Binding-site contacts:
Ligand atom C4 contacts residue SER178 of chain 1.A at 3.8 Å.
Ligand atom O2 contacts residue ASP179 of chain 1.A at 4.4 Å.
Ligand atom C5 contacts residue SER178 of chain 1.A at 4.2 Å.
Ligand atom C6 contacts residue LYS182 of chain 1.A at 4.5 Å.
Ligand atom O8 contacts residue LYS182 of chain 1.A at 3.7 Å.
Ligand atom C6 contacts residue THR177 of chain 1.A at 3.3 Å.
Ligand atom N3 contacts residue LYS182 of chain 2.B at 4.0 Å.
Ligand atom N3 contacts residue THR177 of chain 1.A at 4.1 Å.
Ligand atom C5 contacts residue ALA176 of chain 1.A at 3.7 Å (hydrophobic).
Ligand atom C5 contacts residue THR177 of chain 1.A at 3.1 Å.
Ligand atom C2 contacts residue ASP179 of chain 1.A at 4.5 Å.
Ligand atom C2 contacts residue THR177 of chain 1.A at 4.2 Å.
Ligand atom O8 contacts residue ALA176 of chain 1.A at 4.3 Å.
Ligand atom O8 contacts residue THR177 of chain 1.A at 3.6 Å.
Ligand atom O4 contacts residue THR177 of chain 1.A at 4.0 Å.
Ligand atom N1 contacts residue SO41 of chain 2.N at 3.7 Å.
Ligand atom O2 contacts residue LYS182 of chain 2.B at 3.0 Å.
Ligand atom N1 contacts residue THR177 of chain 1.A at 3.8 Å.
Ligand atom O4 contacts residue SER178 of chain 1.A at 3.5 Å (h-bond).
Ligand atom N3 contacts residue SER178 of chain 1.A at 4.4 Å.
Ligand atom C6 contacts residue SO41 of chain 2.N at 4.2 Å.
Ligand atom O8 contacts residue SO41 of chain 2.N at 3.7 Å.
Ligand atom C4 contacts residue THR177 of chain 1.A at 3.6 Å.
Ligand atom C2 contacts residue LYS182 of chain 2.B at 3.8 Å.

Sequence of chain 1.A:
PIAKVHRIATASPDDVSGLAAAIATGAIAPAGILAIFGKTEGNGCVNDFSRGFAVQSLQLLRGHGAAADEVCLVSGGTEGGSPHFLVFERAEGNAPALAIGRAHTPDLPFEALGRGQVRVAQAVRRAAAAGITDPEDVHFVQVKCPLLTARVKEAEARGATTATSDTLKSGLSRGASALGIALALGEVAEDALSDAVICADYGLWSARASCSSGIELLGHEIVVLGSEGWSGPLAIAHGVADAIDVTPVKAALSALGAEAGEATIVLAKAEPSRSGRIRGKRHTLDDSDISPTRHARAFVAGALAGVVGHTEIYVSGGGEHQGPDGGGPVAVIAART

Sequence of chain 2.B:
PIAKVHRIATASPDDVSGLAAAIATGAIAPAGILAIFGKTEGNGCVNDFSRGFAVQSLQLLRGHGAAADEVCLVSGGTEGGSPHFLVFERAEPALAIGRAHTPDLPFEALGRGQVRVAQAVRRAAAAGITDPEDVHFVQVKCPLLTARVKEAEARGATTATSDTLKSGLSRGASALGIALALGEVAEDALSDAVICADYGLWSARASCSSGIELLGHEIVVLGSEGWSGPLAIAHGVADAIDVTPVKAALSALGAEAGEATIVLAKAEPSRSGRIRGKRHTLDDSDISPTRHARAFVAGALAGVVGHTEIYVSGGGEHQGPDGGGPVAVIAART

This small molecule binds to this protein.
Small molecule (SMILES): O=C1CC(=O)NC(=O)N1